Sequence of chain 1.C:
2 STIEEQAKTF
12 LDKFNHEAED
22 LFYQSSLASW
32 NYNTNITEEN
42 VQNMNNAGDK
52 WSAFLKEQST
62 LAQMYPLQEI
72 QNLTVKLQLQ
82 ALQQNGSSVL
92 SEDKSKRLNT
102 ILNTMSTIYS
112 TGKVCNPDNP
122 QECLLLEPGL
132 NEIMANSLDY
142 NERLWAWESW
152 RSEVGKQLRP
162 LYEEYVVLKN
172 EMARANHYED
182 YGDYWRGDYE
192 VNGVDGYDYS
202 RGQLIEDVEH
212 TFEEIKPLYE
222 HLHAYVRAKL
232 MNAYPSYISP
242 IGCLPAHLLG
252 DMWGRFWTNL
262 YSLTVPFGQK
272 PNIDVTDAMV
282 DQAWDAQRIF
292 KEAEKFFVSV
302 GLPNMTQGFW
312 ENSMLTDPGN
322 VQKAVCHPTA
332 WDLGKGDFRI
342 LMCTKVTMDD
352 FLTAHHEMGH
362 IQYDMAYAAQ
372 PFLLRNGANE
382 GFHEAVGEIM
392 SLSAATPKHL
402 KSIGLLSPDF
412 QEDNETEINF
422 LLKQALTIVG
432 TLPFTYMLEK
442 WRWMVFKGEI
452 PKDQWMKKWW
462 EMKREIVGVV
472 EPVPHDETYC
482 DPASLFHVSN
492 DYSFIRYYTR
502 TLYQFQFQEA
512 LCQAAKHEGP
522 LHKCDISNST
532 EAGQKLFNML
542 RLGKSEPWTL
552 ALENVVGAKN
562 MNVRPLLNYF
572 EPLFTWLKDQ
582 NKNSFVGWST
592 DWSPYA

This protein binds this small molecule.
Small molecule (SMILES): CC(=O)N[C@@H]1[C@@H](O)[C@H](O)[C@@H](CO)O[C@H]1O

Binding-site contacts:
Ligand atom O6 contacts residue GLU40 of chain 1.C at 3.4 Å (salt-bridge).
Ligand atom C2 contacts residue ASN36 of chain 1.C at 2.4 Å.
Ligand atom O7 contacts residue GLN323 of chain 1.C at 3.8 Å.
Ligand atom C1 contacts residue ASN36 of chain 1.C at 1.4 Å.
Ligand atom O6 contacts residue ASN36 of chain 1.C at 4.4 Å.
Ligand atom C5 contacts residue ASN41 of chain 1.C at 4.4 Å.
Ligand atom C6 contacts residue ASN41 of chain 1.C at 3.8 Å.
Ligand atom O6 contacts residue ASN41 of chain 1.C at 2.6 Å (h-bond).
Ligand atom C6 contacts residue THR38 of chain 1.C at 4.1 Å.
Ligand atom N2 contacts residue ASN36 of chain 1.C at 3.0 Å (h-bond).
Ligand atom C3 contacts residue ASN36 of chain 1.C at 3.8 Å.
Ligand atom O7 contacts residue ASN36 of chain 1.C at 2.8 Å (h-bond).
Ligand atom C8 contacts residue GLN323 of chain 1.C at 3.4 Å.
Ligand atom C5 contacts residue ASN36 of chain 1.C at 3.6 Å.
Ligand atom O5 contacts residue ASN36 of chain 1.C at 2.3 Å (h-bond).
Ligand atom C5 contacts residue THR38 of chain 1.C at 4.3 Å.
Ligand atom O5 contacts residue THR38 of chain 1.C at 3.9 Å.
Ligand atom C7 contacts residue GLN323 of chain 1.C at 4.1 Å.
Ligand atom C8 contacts residue ASN36 of chain 1.C at 4.4 Å.
Ligand atom C7 contacts residue ASN36 of chain 1.C at 3.1 Å.
Ligand atom C4 contacts residue ASN36 of chain 1.C at 4.1 Å.
Ligand atom O6 contacts residue THR38 of chain 1.C at 3.1 Å (h-bond).
Ligand atom O5 contacts residue ASN41 of chain 1.C at 3.5 Å (h-bond).
Ligand atom C6 contacts residue GLU40 of chain 1.C at 3.1 Å.